Sequence of chain 1.A:
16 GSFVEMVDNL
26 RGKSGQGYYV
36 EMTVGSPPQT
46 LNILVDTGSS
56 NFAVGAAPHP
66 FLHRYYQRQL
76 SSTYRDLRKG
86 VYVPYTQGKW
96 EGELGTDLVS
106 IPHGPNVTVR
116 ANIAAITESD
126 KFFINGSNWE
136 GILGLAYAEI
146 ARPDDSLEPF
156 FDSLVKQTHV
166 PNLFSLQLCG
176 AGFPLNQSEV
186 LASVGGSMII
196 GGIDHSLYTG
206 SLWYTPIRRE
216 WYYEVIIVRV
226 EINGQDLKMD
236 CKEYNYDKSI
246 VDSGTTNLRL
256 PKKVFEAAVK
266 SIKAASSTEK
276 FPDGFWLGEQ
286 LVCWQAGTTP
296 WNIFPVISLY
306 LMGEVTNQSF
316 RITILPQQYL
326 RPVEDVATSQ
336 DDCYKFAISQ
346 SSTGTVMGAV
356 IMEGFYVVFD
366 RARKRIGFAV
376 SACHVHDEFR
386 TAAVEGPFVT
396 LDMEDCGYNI

The protein below binds the small molecule below.
Small molecule (SMILES): [H]/N=C1\N[C@](c2ccccc2)(c2cccc(NC(=O)c3ccco3)c2)C(=O)N1C

Binding-site contacts:
Ligand atom C27 contacts residue THR251 of chain 1.A at 3.4 Å.
Ligand atom C28 contacts residue GLY30 of chain 1.A at 3.7 Å.
Ligand atom O23 contacts residue TRP134 of chain 1.A at 3.6 Å.
Ligand atom C12 contacts residue SER54 of chain 1.A at 3.7 Å.
Ligand atom C26 contacts residue GLY32 of chain 1.A at 3.8 Å.
Ligand atom C13 contacts residue TRP95 of chain 1.A at 3.4 Å (hydrophobic).
Ligand atom C26 contacts residue SER248 of chain 1.A at 3.3 Å.
Ligand atom C4 contacts residue GLY249 of chain 1.A at 3.7 Å.
Ligand atom C24 contacts residue GLY249 of chain 1.A at 3.7 Å.
Ligand atom C16 contacts residue GLY249 of chain 1.A at 3.3 Å.
Ligand atom C19 contacts residue TYR90 of chain 1.A at 3.6 Å (hydrophobic).
Ligand atom O25 contacts residue GLY249 of chain 1.A at 3.0 Å (h-bond).
Ligand atom C28 contacts residue GLY32 of chain 1.A at 3.5 Å.
Ligand atom C19 contacts residue PHE127 of chain 1.A at 3.7 Å (hydrophobic).
Ligand atom C27 contacts residue SER29 of chain 1.A at 3.1 Å.
Ligand atom C26 contacts residue GLY249 of chain 1.A at 3.5 Å.
Ligand atom C11 contacts residue ASP51 of chain 1.A at 3.7 Å.
Ligand atom C26 contacts residue THR250 of chain 1.A at 3.8 Å.
Ligand atom C17 contacts residue GLY249 of chain 1.A at 3.6 Å.
Ligand atom C7 contacts residue THR250 of chain 1.A at 3.4 Å.
Ligand atom N6 contacts residue GLY53 of chain 1.A at 3.7 Å.
Ligand atom C13 contacts residue VAL88 of chain 1.A at 3.8 Å (hydrophobic).
Ligand atom O8 contacts residue TYR90 of chain 1.A at 3.5 Å.
Ligand atom N6 contacts residue ASP51 of chain 1.A at 2.9 Å (salt-bridge).
Ligand atom C7 contacts residue ASP247 of chain 1.A at 3.6 Å.
Ligand atom N21 contacts residue LEU49 of chain 1.A at 3.4 Å.
Ligand atom O23 contacts residue ILE129 of chain 1.A at 3.1 Å.
Ligand atom C27 contacts residue GLY32 of chain 1.A at 3.3 Å.
Ligand atom C11 contacts residue SER54 of chain 1.A at 3.6 Å.
Ligand atom N5 contacts residue ASP51 of chain 1.A at 2.7 Å (salt-bridge).
Ligand atom C4 contacts residue ASP51 of chain 1.A at 3.5 Å.
Ligand atom N6 contacts residue ASP247 of chain 1.A at 2.8 Å (salt-bridge).
Ligand atom N6 contacts residue GLY249 of chain 1.A at 3.6 Å (h-bond).
Ligand atom C11 contacts residue ILE137 of chain 1.A at 3.4 Å (hydrophobic).
Ligand atom C12 contacts residue ILE137 of chain 1.A at 3.6 Å (hydrophobic).
Ligand atom N21 contacts residue GLY249 of chain 1.A at 3.0 Å (h-bond).
Ligand atom C15 contacts residue TYR90 of chain 1.A at 3.8 Å (hydrophobic).
Ligand atom C12 contacts residue TRP95 of chain 1.A at 3.6 Å (hydrophobic).
Ligand atom O25 contacts residue THR250 of chain 1.A at 3.8 Å.
Ligand atom C28 contacts residue GLN31 of chain 1.A at 3.5 Å.